A small-molecule ligand and the protein it binds are described below.
Small molecule (SMILES): NCCCCCCNS(=O)(=O)c1cccc2c(Cl)cccc12

Sequence of chain 1.A:
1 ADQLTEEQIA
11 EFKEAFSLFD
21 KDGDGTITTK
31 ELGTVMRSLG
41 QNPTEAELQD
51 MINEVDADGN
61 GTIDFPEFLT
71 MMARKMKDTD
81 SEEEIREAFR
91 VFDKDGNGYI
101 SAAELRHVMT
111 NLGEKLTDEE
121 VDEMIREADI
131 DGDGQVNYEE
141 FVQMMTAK

Binding-site contacts:
Ligand atom N1 contacts residue MET145 of chain 1.A at 3.3 Å.
Ligand atom C11 contacts residue PHE141 of chain 1.A at 3.8 Å (hydrophobic).
Ligand atom C4 contacts residue MET144 of chain 1.A at 4.1 Å (hydrophobic).
Ligand atom C4 contacts residue PHE141 of chain 1.A at 3.6 Å (hydrophobic).
Ligand atom CL1 contacts residue ALA128 of chain 1.A at 4.0 Å.
Ligand atom C9 contacts residue MET144 of chain 1.A at 3.8 Å (hydrophobic).
Ligand atom C14 contacts residue GLU84 of chain 1.A at 4.0 Å.
Ligand atom C5 contacts residue MET144 of chain 1.A at 3.4 Å (hydrophobic).
Ligand atom CL1 contacts residue MET144 of chain 1.A at 4.1 Å.
Ligand atom C12 contacts residue PHE141 of chain 1.A at 4.1 Å (hydrophobic).
Ligand atom C6 contacts residue ALA128 of chain 1.A at 3.3 Å (hydrophobic).
Ligand atom C3 contacts residue LEU105 of chain 1.A at 3.6 Å (hydrophobic).
Ligand atom C13 contacts residue ALA88 of chain 1.A at 3.8 Å (hydrophobic).
Ligand atom C10 contacts residue MET144 of chain 1.A at 3.5 Å (hydrophobic).
Ligand atom C7 contacts residue MET144 of chain 1.A at 3.9 Å (hydrophobic).
Ligand atom N2 contacts residue GLU84 of chain 1.A at 3.0 Å (salt-bridge).
Ligand atom C15 contacts residue GLU84 of chain 1.A at 3.2 Å.
Ligand atom C2 contacts residue PHE141 of chain 1.A at 4.0 Å (hydrophobic).
Ligand atom C3 contacts residue PHE92 of chain 1.A at 3.0 Å (hydrophobic).
Ligand atom C8 contacts residue MET144 of chain 1.A at 4.0 Å (hydrophobic).
Ligand atom C9 contacts residue MET145 of chain 1.A at 4.0 Å (hydrophobic).
Ligand atom C3 contacts residue PHE141 of chain 1.A at 3.5 Å (hydrophobic).
Ligand atom C11 contacts residue MET145 of chain 1.A at 4.0 Å (hydrophobic).
Ligand atom C1 contacts residue MET145 of chain 1.A at 4.1 Å (hydrophobic).
Ligand atom C4 contacts residue LEU105 of chain 1.A at 3.5 Å (hydrophobic).
Ligand atom C2 contacts residue PHE92 of chain 1.A at 3.0 Å (hydrophobic).
Ligand atom C15 contacts residue ALA88 of chain 1.A at 4.0 Å (hydrophobic).
Ligand atom C12 contacts residue MET145 of chain 1.A at 4.1 Å (hydrophobic).
Ligand atom N2 contacts residue GLU83 of chain 1.A at 3.1 Å (salt-bridge).
Ligand atom CL1 contacts residue ILE125 of chain 1.A at 3.0 Å.
Ligand atom C6 contacts residue MET124 of chain 1.A at 4.0 Å (hydrophobic).
Ligand atom C5 contacts residue ALA128 of chain 1.A at 4.1 Å (hydrophobic).
Ligand atom N2 contacts residue GLU87 of chain 1.A at 3.4 Å (salt-bridge).
Ligand atom C8 contacts residue MET145 of chain 1.A at 4.0 Å (hydrophobic).
Ligand atom C7 contacts residue ALA128 of chain 1.A at 4.2 Å (hydrophobic).
Ligand atom C16 contacts residue GLU84 of chain 1.A at 3.0 Å.
Ligand atom S1 contacts residue MET145 of chain 1.A at 4.1 Å.
Ligand atom C11 contacts residue PHE92 of chain 1.A at 4.1 Å (hydrophobic).
Ligand atom CL1 contacts residue VAL136 of chain 1.A at 4.0 Å.
Ligand atom C6 contacts residue MET144 of chain 1.A at 3.4 Å (hydrophobic).